Binding-site contacts:
Ligand atom O30 contacts residue TYR36 of chain 1.A at 3.0 Å.
Ligand atom O30 contacts residue TYR95 of chain 1.C at 3.3 Å (h-bond).
Ligand atom C1 contacts residue TYR36 of chain 1.A at 4.5 Å (hydrophobic).
Ligand atom C2 contacts residue PHE113 of chain 1.A at 3.5 Å (hydrophobic).
Ligand atom C2 contacts residue TYR36 of chain 1.A at 4.0 Å (hydrophobic).
Ligand atom O13 contacts residue TYR95 of chain 1.C at 4.1 Å.
Ligand atom O23 contacts residue ILE64 of chain 1.A at 3.5 Å.
Ligand atom C10 contacts residue LYS32 of chain 1.A at 3.7 Å.
Ligand atom O24 contacts residue ILE64 of chain 1.A at 4.1 Å.
Ligand atom C19 contacts residue ILE64 of chain 1.A at 4.1 Å (hydrophobic).
Ligand atom O23 contacts residue ALA103 of chain 1.A at 3.5 Å.
Ligand atom C5 contacts residue PHE113 of chain 1.A at 4.2 Å (hydrophobic).
Ligand atom O12 contacts residue PHE113 of chain 1.A at 4.3 Å.
Ligand atom C4 contacts residue PHE113 of chain 1.A at 3.7 Å (hydrophobic).
Ligand atom C17 contacts residue ILE64 of chain 1.A at 3.9 Å (hydrophobic).
Ligand atom C6 contacts residue PHE113 of chain 1.A at 4.2 Å (hydrophobic).
Ligand atom C19 contacts residue LYS32 of chain 1.A at 4.5 Å.
Ligand atom O13 contacts residue PRO1 of chain 1.A at 3.7 Å.
Ligand atom O27 contacts residue ILE64 of chain 1.A at 3.8 Å.
Ligand atom C16 contacts residue LYS32 of chain 1.A at 4.0 Å.
Ligand atom O27 contacts residue LYS32 of chain 1.A at 2.6 Å (salt-bridge).
Ligand atom C3 contacts residue PHE113 of chain 1.A at 3.4 Å (hydrophobic).
Ligand atom O23 contacts residue PHE113 of chain 1.A at 4.4 Å.
Ligand atom O25 contacts residue LYS32 of chain 1.A at 4.4 Å.
Ligand atom C18 contacts residue ILE64 of chain 1.A at 3.6 Å (hydrophobic).
Ligand atom O13 contacts residue PHE113 of chain 1.A at 3.7 Å.
Ligand atom C11 contacts residue LYS32 of chain 1.A at 4.1 Å.
Ligand atom C15 contacts residue LYS32 of chain 1.A at 3.5 Å.
Ligand atom C1 contacts residue PHE113 of chain 1.A at 3.9 Å (hydrophobic).
Ligand atom O30 contacts residue PHE113 of chain 1.A at 3.6 Å.
Ligand atom C9 contacts residue PHE113 of chain 1.A at 3.8 Å (hydrophobic).
Ligand atom C14 contacts residue LYS32 of chain 1.A at 3.8 Å.

This small molecule binds to this protein.
Small molecule (SMILES): O=c1c(O)c(-c2cc(O)c(O)c(O)c2)oc2cc(O)cc(O)c12

Sequence of chain 1.C:
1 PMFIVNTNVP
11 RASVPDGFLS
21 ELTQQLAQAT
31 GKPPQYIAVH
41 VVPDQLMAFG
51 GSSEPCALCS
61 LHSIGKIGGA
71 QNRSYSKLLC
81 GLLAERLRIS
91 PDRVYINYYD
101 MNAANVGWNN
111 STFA

Sequence of chain 1.A:
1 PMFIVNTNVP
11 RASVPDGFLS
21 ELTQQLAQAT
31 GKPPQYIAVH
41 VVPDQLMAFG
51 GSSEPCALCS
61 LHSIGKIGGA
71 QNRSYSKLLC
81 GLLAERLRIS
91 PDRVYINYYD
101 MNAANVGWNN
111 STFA